Sequence of chain 1.D:
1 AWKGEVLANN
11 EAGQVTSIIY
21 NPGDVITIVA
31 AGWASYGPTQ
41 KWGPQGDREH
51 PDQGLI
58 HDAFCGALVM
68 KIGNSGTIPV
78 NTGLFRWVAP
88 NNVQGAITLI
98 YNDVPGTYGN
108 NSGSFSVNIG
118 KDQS

Binding-site contacts:
Ligand atom C4 contacts residue TYR36 of chain 1.D at 4.1 Å (hydrophobic).
Ligand atom O5 contacts residue TYR36 of chain 1.D at 3.6 Å.
Ligand atom O2 contacts residue ASN107 of chain 1.D at 3.1 Å (h-bond).
Ligand atom C2 contacts residue CA1 of chain 1.T at 4.0 Å.
Ligand atom O4 contacts residue CA1 of chain 1.T at 2.5 Å.
Ligand atom C6 contacts residue GLN53 of chain 1.D at 3.4 Å.
Ligand atom C3 contacts residue TYR36 of chain 1.D at 3.8 Å (hydrophobic).
Ligand atom O3 contacts residue CA1 of chain 1.T at 2.4 Å.
Ligand atom C3 contacts residue CN81 of chain 1.V at 4.2 Å.
Ligand atom C2 contacts residue TYR36 of chain 1.D at 3.5 Å (hydrophobic).
Ligand atom O6 contacts residue GLN53 of chain 1.D at 2.7 Å (h-bond).
Ligand atom O4 contacts residue THR104 of chain 1.D at 3.3 Å (h-bond).
Ligand atom C6 contacts residue VAL101 of chain 1.D at 3.9 Å (hydrophobic).
Ligand atom O5 contacts residue HIS50 of chain 1.D at 3.6 Å.
Ligand atom C3 contacts residue CA1 of chain 1.T at 3.3 Å.
Ligand atom C4 contacts residue CA1 of chain 1.T at 3.5 Å.
Ligand atom O2 contacts residue CN81 of chain 1.V at 3.1 Å (h-bond).
Ligand atom O3 contacts residue ASN107 of chain 1.D at 2.9 Å (h-bond).
Ligand atom O5 contacts residue CN81 of chain 1.V at 2.7 Å (h-bond).
Ligand atom O6 contacts residue CN81 of chain 1.V at 4.2 Å.
Ligand atom O5 contacts residue GLN53 of chain 1.D at 4.1 Å.
Ligand atom C6 contacts residue HIS50 of chain 1.D at 3.6 Å.
Ligand atom C5 contacts residue GLN53 of chain 1.D at 3.6 Å.
Ligand atom C4 contacts residue ASP100 of chain 1.D at 3.6 Å.
Ligand atom C3 contacts residue THR104 of chain 1.D at 3.9 Å.
Ligand atom O6 contacts residue HIS50 of chain 1.D at 2.7 Å (h-bond).
Ligand atom C5 contacts residue CN81 of chain 1.V at 4.0 Å.
Ligand atom C4 contacts residue THR104 of chain 1.D at 3.4 Å.
Ligand atom C2 contacts residue CN81 of chain 1.V at 2.8 Å.
Ligand atom C2 contacts residue ASN107 of chain 1.D at 3.7 Å.
Ligand atom C5 contacts residue ASP100 of chain 1.D at 4.2 Å.
Ligand atom C6 contacts residue CYS62 of chain 1.D at 4.2 Å (hydrophobic).
Ligand atom O4 contacts residue TYR36 of chain 1.D at 3.1 Å (h-bond).
Ligand atom O4 contacts residue ASP100 of chain 1.D at 2.6 Å (salt-bridge).
Ligand atom C3 contacts residue ASN107 of chain 1.D at 4.0 Å.
Ligand atom C1 contacts residue TYR36 of chain 1.D at 4.2 Å (hydrophobic).
Ligand atom O3 contacts residue THR104 of chain 1.D at 3.2 Å (h-bond).
Ligand atom C1 contacts residue CN81 of chain 1.V at 1.8 Å.
Ligand atom C6 contacts residue ASP100 of chain 1.D at 3.6 Å.
Ligand atom O3 contacts residue TYR36 of chain 1.D at 3.4 Å (h-bond).

The small molecule below binds the protein below.
Small molecule (SMILES): OC[C@H]1O[C@@H](O)[C@H](O)[C@@H](O)[C@H]1O